Binding-site contacts:
Ligand atom N6 contacts residue GLY636 of chain 9.A at 3.2 Å (h-bond).
Ligand atom N6 contacts residue SER629 of chain 9.A at 3.0 Å (h-bond).
Ligand atom N7 contacts residue SER629 of chain 9.A at 3.1 Å (h-bond).
Ligand atom C8 contacts residue PRO412 of chain 9.A at 4.3 Å (hydrophobic).
Ligand atom O1P contacts residue HIS625 of chain 54.A at 2.8 Å (h-bond).
Ligand atom C2 contacts residue PRO628 of chain 9.A at 3.5 Å (hydrophobic).
Ligand atom N1 contacts residue VAL411 of chain 9.A at 4.3 Å.
Ligand atom O2P contacts residue ASP623 of chain 54.A at 3.2 Å (salt-bridge).
Ligand atom C6 contacts residue PRO412 of chain 9.A at 4.3 Å (hydrophobic).
Ligand atom N6 contacts residue PHE635 of chain 9.A at 3.7 Å.
Ligand atom C1' contacts residue PRO628 of chain 9.A at 3.9 Å (hydrophobic).
Ligand atom C6 contacts residue PRO628 of chain 9.A at 2.8 Å (hydrophobic).
Ligand atom C1' contacts residue HIS627 of chain 9.A at 4.3 Å.
Ligand atom N7 contacts residue PRO412 of chain 9.A at 4.3 Å.
Ligand atom N7 contacts residue ASN606 of chain 9.A at 4.2 Å.
Ligand atom C2' contacts residue HIS627 of chain 9.A at 3.2 Å.
Ligand atom C5 contacts residue SER629 of chain 9.A at 3.5 Å.
Ligand atom N9 contacts residue PRO412 of chain 9.A at 4.2 Å.
Ligand atom C8 contacts residue PRO628 of chain 9.A at 3.8 Å (hydrophobic).
Ligand atom N7 contacts residue PRO628 of chain 9.A at 3.3 Å (h-bond).
Ligand atom P contacts residue HIS625 of chain 54.A at 3.9 Å.
Ligand atom N7 contacts residue HIS627 of chain 9.A at 4.1 Å.
Ligand atom C8 contacts residue HIS627 of chain 9.A at 3.5 Å.
Ligand atom C4 contacts residue PRO628 of chain 9.A at 3.0 Å (hydrophobic).
Ligand atom N1 contacts residue PRO628 of chain 9.A at 3.2 Å (h-bond).
Ligand atom O3' contacts residue PRO628 of chain 9.A at 4.1 Å.
Ligand atom C5 contacts residue PRO628 of chain 9.A at 2.7 Å (hydrophobic).
Ligand atom N6 contacts residue GLY634 of chain 9.A at 3.8 Å.
Ligand atom N3 contacts residue PRO628 of chain 9.A at 3.5 Å (h-bond).
Ligand atom C6 contacts residue SER629 of chain 9.A at 3.5 Å.
Ligand atom C4 contacts residue PRO412 of chain 9.A at 4.1 Å (hydrophobic).
Ligand atom N6 contacts residue PRO628 of chain 9.A at 3.4 Å (h-bond).
Ligand atom C5 contacts residue PRO412 of chain 9.A at 4.2 Å (hydrophobic).
Ligand atom C2' contacts residue PRO628 of chain 9.A at 3.6 Å (hydrophobic).
Ligand atom N9 contacts residue PRO628 of chain 9.A at 3.7 Å.
Ligand atom C8 contacts residue SER629 of chain 9.A at 4.2 Å.
Ligand atom C6 contacts residue GLY636 of chain 9.A at 3.6 Å.
Ligand atom C3' contacts residue HIS627 of chain 9.A at 4.3 Å.
Ligand atom C2 contacts residue GLY636 of chain 9.A at 3.2 Å.
Ligand atom N1 contacts residue GLY636 of chain 9.A at 2.9 Å (h-bond).

Sequence of chain 9.A:
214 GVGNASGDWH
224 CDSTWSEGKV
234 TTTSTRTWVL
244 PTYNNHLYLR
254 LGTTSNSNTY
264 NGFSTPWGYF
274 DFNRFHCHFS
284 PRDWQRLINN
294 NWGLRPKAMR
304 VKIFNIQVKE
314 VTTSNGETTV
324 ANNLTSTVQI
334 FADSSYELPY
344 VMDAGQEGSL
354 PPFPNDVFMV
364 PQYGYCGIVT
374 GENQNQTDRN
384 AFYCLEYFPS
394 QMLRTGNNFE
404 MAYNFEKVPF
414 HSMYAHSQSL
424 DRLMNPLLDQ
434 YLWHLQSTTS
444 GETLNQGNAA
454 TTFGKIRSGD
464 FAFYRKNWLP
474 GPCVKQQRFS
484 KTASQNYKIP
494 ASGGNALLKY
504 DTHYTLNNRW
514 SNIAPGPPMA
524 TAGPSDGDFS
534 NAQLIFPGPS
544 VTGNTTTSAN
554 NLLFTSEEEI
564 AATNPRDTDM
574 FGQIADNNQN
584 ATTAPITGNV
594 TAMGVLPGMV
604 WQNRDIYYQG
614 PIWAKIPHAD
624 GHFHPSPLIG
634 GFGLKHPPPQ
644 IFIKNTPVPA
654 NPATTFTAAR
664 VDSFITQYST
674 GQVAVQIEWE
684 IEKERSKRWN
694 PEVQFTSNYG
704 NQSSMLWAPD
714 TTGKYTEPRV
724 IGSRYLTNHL

This small molecule binds to this protein.
Small molecule (SMILES): Nc1ncnc2c1ncn2[C@H]1C[C@H](O)[C@@H](COP(=O)(O)O)O1

Sequence of chain 54.A:
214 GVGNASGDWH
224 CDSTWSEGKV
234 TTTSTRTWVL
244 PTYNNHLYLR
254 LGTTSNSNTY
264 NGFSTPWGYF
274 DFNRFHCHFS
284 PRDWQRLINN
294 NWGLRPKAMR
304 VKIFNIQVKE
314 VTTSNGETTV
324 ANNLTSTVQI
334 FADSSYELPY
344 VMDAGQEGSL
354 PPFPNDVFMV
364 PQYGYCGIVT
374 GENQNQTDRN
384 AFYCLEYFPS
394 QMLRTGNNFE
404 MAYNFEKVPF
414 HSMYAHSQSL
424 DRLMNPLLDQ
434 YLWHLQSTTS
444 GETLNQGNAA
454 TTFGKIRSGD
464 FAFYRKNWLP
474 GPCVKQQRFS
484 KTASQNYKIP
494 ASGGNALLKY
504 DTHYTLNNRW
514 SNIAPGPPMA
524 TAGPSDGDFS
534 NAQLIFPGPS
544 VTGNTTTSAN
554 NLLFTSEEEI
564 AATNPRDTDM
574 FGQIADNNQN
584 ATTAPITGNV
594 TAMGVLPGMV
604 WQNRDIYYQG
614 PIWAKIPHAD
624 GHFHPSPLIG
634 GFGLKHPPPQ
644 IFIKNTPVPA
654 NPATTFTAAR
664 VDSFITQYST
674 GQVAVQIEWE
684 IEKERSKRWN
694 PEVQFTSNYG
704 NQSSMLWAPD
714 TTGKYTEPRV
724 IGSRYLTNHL